A small-molecule ligand and the protein it binds are described below.
Small molecule (SMILES): CCCCSC(=S)SC(C)(C)C(=O)NCCN1C(=O)CCC1=O

Binding-site contacts:
Ligand atom C20 contacts residue CYS157 of chain 1.D at 1.8 Å (hydrophobic).
Ligand atom C22 contacts residue CYS157 of chain 1.D at 3.7 Å (hydrophobic).
Ligand atom C21 contacts residue CYS157 of chain 1.D at 2.7 Å (hydrophobic).
Ligand atom C21 contacts residue ASP45 of chain 1.C at 3.8 Å.
Ligand atom C22 contacts residue ASP45 of chain 1.C at 4.4 Å.
Ligand atom C18 contacts residue CYS157 of chain 1.D at 2.7 Å (hydrophobic).
Ligand atom O19 contacts residue CYS157 of chain 1.D at 3.2 Å (h-bond).
Ligand atom O19 contacts residue GLY164 of chain 1.C at 4.0 Å.
Ligand atom N17 contacts residue CYS157 of chain 1.D at 3.7 Å.
Ligand atom O23 contacts residue ASP45 of chain 1.C at 4.1 Å.

Sequence of chain 1.D:
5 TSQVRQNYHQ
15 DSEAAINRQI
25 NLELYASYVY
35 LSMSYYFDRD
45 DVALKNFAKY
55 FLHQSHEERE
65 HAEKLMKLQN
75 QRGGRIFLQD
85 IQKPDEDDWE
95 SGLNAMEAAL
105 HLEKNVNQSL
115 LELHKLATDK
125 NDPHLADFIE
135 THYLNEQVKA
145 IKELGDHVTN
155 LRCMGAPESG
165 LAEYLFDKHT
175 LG

Sequence of chain 1.C:
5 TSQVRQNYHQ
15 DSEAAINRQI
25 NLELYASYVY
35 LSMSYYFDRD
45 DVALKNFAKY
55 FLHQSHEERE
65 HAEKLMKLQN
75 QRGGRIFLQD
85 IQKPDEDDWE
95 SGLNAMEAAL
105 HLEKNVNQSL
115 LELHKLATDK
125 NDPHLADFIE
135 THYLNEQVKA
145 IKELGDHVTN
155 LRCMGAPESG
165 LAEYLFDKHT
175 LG